Binding-site contacts:
Ligand atom O4 contacts residue ARG348 of chain 1.B at 3.6 Å.
Ligand atom C2 contacts residue LYS19 of chain 1.B at 4.0 Å.
Ligand atom C2 contacts residue TRP66 of chain 1.B at 3.9 Å (hydrophobic).
Ligand atom C6 contacts residue TYR159 of chain 1.B at 3.6 Å (hydrophobic).
Ligand atom O6 contacts residue TYR159 of chain 1.B at 3.5 Å.
Ligand atom O3 contacts residue ASP69 of chain 1.B at 2.4 Å (salt-bridge).
Ligand atom C5 contacts residue TYR159 of chain 1.B at 4.0 Å (hydrophobic).
Ligand atom O1 contacts residue ASN16 of chain 1.B at 3.6 Å.
Ligand atom C6 contacts residue PHE160 of chain 1.B at 4.1 Å (hydrophobic).
Ligand atom C6 contacts residue TRP344 of chain 1.B at 3.5 Å (hydrophobic).
Ligand atom O5 contacts residue TYR159 of chain 1.B at 3.4 Å.
Ligand atom C4 contacts residue ASP69 of chain 1.B at 4.0 Å.
Ligand atom O2 contacts residue GLU115 of chain 1.B at 3.0 Å (salt-bridge).
Ligand atom O2 contacts residue TRP234 of chain 1.B at 3.9 Å.
Ligand atom O3 contacts residue TRP66 of chain 1.B at 3.5 Å (h-bond).
Ligand atom O4 contacts residue ARG70 of chain 1.B at 3.3 Å (salt-bridge).
Ligand atom C1 contacts residue TYR159 of chain 1.B at 3.9 Å (hydrophobic).
Ligand atom C1 contacts residue TRP234 of chain 1.B at 3.9 Å (hydrophobic).
Ligand atom O2 contacts residue LYS19 of chain 1.B at 2.6 Å (salt-bridge).
Ligand atom O2 contacts residue ASP69 of chain 1.B at 3.1 Å (salt-bridge).
Ligand atom C1 contacts residue ASP18 of chain 1.B at 3.4 Å.
Ligand atom O1 contacts residue ASP18 of chain 1.B at 3.1 Å (salt-bridge).
Ligand atom O2 contacts residue TRP66 of chain 1.B at 3.0 Å (h-bond).
Ligand atom C2 contacts residue GLU115 of chain 1.B at 3.7 Å.
Ligand atom O6 contacts residue PHE160 of chain 1.B at 3.5 Å.
Ligand atom O3 contacts residue ARG70 of chain 1.B at 3.0 Å (salt-bridge).
Ligand atom C6 contacts residue GLU157 of chain 1.B at 3.6 Å.
Ligand atom O2 contacts residue ALA67 of chain 1.B at 3.4 Å.
Ligand atom C4 contacts residue TRP344 of chain 1.B at 3.6 Å (hydrophobic).
Ligand atom C2 contacts residue ASP69 of chain 1.B at 3.1 Å.
Ligand atom C3 contacts residue ASP69 of chain 1.B at 3.2 Å.
Ligand atom O3 contacts residue GLU115 of chain 1.B at 3.6 Å (salt-bridge).
Ligand atom O4 contacts residue TRP344 of chain 1.B at 3.7 Å.
Ligand atom O3 contacts residue TRP344 of chain 1.B at 3.8 Å.
Ligand atom C2 contacts residue TRP234 of chain 1.B at 3.8 Å (hydrophobic).
Ligand atom O6 contacts residue PRO158 of chain 1.B at 3.6 Å.
Ligand atom O3 contacts residue ALA67 of chain 1.B at 3.7 Å.
Ligand atom C3 contacts residue TRP66 of chain 1.B at 3.7 Å (hydrophobic).
Ligand atom O6 contacts residue ARG348 of chain 1.B at 3.8 Å.
Ligand atom O6 contacts residue GLU157 of chain 1.B at 2.5 Å (salt-bridge).

A small-molecule ligand and the protein it binds are described below.
Small molecule (SMILES): OC[C@H]1O[C@H](O[C@H]2[C@H](O)[C@@H](O)[C@@H](O)O[C@@H]2CO)[C@H](O)[C@@H](O)[C@@H]1O

Sequence of chain 1.B:
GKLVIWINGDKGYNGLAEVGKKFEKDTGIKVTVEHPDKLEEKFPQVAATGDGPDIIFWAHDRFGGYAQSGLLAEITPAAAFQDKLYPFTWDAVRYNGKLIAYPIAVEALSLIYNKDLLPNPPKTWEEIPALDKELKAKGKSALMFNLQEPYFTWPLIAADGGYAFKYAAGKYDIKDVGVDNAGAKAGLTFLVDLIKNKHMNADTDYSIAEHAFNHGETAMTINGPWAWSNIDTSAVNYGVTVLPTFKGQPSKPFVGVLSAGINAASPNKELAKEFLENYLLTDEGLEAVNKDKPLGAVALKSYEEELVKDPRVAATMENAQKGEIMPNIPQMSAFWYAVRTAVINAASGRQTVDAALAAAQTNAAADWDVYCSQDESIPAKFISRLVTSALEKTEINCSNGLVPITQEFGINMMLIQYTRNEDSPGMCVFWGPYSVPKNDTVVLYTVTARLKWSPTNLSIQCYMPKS